This protein binds this small molecule.
Small molecule (SMILES): CC(=O)N[C@@H]1[C@@H](O)[C@H](O)[C@@H](CO)O[C@H]1O

Sequence of chain 1.A:
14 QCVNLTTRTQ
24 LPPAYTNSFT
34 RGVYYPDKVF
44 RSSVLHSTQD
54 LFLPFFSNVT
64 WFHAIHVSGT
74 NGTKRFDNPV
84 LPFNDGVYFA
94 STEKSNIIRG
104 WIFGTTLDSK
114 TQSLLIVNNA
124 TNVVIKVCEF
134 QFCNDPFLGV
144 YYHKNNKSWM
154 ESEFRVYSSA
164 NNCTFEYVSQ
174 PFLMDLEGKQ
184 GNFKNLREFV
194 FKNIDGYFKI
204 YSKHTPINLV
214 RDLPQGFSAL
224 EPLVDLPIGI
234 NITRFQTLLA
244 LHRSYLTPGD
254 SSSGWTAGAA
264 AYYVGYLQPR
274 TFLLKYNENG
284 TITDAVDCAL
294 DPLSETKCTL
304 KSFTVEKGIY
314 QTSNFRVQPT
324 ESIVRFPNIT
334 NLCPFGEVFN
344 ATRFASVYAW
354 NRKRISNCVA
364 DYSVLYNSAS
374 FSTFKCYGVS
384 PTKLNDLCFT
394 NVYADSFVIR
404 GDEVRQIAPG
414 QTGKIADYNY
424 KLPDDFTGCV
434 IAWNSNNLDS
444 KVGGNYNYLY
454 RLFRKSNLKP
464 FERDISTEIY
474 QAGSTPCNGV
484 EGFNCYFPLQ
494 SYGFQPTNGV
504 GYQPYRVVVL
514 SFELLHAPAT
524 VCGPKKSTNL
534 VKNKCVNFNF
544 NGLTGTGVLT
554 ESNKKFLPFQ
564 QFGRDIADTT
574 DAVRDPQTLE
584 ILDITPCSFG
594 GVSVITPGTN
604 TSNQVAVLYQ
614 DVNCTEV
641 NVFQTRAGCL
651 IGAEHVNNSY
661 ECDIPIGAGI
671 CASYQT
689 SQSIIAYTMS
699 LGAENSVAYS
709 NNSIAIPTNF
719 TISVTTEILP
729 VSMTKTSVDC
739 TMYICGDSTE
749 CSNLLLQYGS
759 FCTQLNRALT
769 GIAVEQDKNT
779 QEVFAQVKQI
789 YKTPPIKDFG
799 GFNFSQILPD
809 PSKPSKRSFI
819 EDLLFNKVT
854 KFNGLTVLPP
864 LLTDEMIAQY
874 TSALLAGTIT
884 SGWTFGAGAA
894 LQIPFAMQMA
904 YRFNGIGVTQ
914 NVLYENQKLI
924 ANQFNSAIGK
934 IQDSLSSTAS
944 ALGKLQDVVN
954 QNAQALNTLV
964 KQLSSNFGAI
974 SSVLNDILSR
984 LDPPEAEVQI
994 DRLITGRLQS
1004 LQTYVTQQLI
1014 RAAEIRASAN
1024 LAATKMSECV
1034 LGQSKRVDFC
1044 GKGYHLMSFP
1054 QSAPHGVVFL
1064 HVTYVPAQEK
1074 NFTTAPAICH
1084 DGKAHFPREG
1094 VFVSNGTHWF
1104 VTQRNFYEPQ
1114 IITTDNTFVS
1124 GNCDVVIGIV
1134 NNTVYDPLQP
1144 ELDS

Binding-site contacts:
Ligand atom C5 contacts residue ASN717 of chain 1.A at 3.7 Å.
Ligand atom C1 contacts residue PHE718 of chain 1.A at 4.1 Å (hydrophobic).
Ligand atom C7 contacts residue ASN717 of chain 1.A at 3.5 Å.
Ligand atom C8 contacts residue ASN717 of chain 1.A at 4.0 Å.
Ligand atom O6 contacts residue THR719 of chain 1.A at 4.4 Å.
Ligand atom N2 contacts residue LEU922 of chain 1.A at 4.1 Å.
Ligand atom C2 contacts residue LEU922 of chain 1.A at 4.4 Å (hydrophobic).
Ligand atom O5 contacts residue PHE718 of chain 1.A at 4.4 Å.
Ligand atom O7 contacts residue GLN1071 of chain 1.A at 4.0 Å.
Ligand atom O7 contacts residue ASN717 of chain 1.A at 3.6 Å.
Ligand atom C5 contacts residue GLN926 of chain 1.A at 3.7 Å.
Ligand atom O5 contacts residue GLN1071 of chain 1.A at 3.9 Å.
Ligand atom O4 contacts residue LEU922 of chain 1.A at 3.8 Å.
Ligand atom C1 contacts residue GLN1071 of chain 1.A at 4.3 Å.
Ligand atom C4 contacts residue ASN717 of chain 1.A at 4.2 Å.
Ligand atom O6 contacts residue GLN926 of chain 1.A at 3.6 Å.
Ligand atom C3 contacts residue LEU922 of chain 1.A at 3.9 Å (hydrophobic).
Ligand atom C4 contacts residue LEU922 of chain 1.A at 4.4 Å (hydrophobic).
Ligand atom N2 contacts residue ASN717 of chain 1.A at 2.9 Å (h-bond).
Ligand atom C6 contacts residue GLN926 of chain 1.A at 4.2 Å.
Ligand atom C1 contacts residue ASN717 of chain 1.A at 1.4 Å.
Ligand atom O3 contacts residue LEU922 of chain 1.A at 4.5 Å.
Ligand atom C2 contacts residue ASN717 of chain 1.A at 2.5 Å.
Ligand atom O5 contacts residue GLN926 of chain 1.A at 4.3 Å.
Ligand atom C3 contacts residue ASN717 of chain 1.A at 3.8 Å.
Ligand atom O5 contacts residue ASN717 of chain 1.A at 2.4 Å (h-bond).